Binding-site contacts:
Ligand atom C17 contacts residue MET33 of chain 1.A at 3.7 Å (hydrophobic).
Ligand atom N08 contacts residue MET106 of chain 1.A at 3.7 Å.
Ligand atom N02 contacts residue GLY109 of chain 1.A at 3.6 Å.
Ligand atom C14 contacts residue SER110 of chain 1.A at 3.6 Å.
Ligand atom N08 contacts residue GLY109 of chain 1.A at 3.7 Å.
Ligand atom C03 contacts residue MET33 of chain 1.A at 3.5 Å (hydrophobic).
Ligand atom N08 contacts residue MET33 of chain 1.A at 3.7 Å.
Ligand atom C29 contacts residue VAL41 of chain 1.A at 3.7 Å (hydrophobic).
Ligand atom C03 contacts residue MET106 of chain 1.A at 3.4 Å (hydrophobic).
Ligand atom C12 contacts residue ASP113 of chain 1.A at 3.3 Å.
Ligand atom C26 contacts residue TYR103 of chain 1.A at 3.3 Å (hydrophobic).
Ligand atom C23 contacts residue LEU159 of chain 1.A at 3.3 Å (hydrophobic).
Ligand atom O09 contacts residue TYR105 of chain 1.A at 3.7 Å.
Ligand atom N13 contacts residue MET33 of chain 1.A at 3.6 Å (h-bond).
Ligand atom S22 contacts residue ALA52 of chain 1.A at 3.5 Å.
Ligand atom O09 contacts residue MET33 of chain 1.A at 3.7 Å.
Ligand atom O09 contacts residue MET106 of chain 1.A at 2.7 Å (h-bond).
Ligand atom C24 contacts residue LEU159 of chain 1.A at 3.3 Å (hydrophobic).
Ligand atom C28 contacts residue LYS54 of chain 1.A at 3.5 Å.
Ligand atom C05 contacts residue MET106 of chain 1.A at 3.4 Å (hydrophobic).
Ligand atom C27 contacts residue TYR103 of chain 1.A at 3.3 Å (hydrophobic).
Ligand atom O09 contacts residue ALA52 of chain 1.A at 3.4 Å.
Ligand atom N07 contacts residue LEU159 of chain 1.A at 3.8 Å.
Ligand atom C10 contacts residue LEU159 of chain 1.A at 3.5 Å (hydrophobic).
Ligand atom C20 contacts residue TYR105 of chain 1.A at 3.5 Å (hydrophobic).
Ligand atom C20 contacts residue PRO107 of chain 1.A at 3.2 Å (hydrophobic).
Ligand atom N04 contacts residue MET33 of chain 1.A at 3.2 Å (h-bond).
Ligand atom C03 contacts residue GLY109 of chain 1.A at 3.7 Å.
Ligand atom C21 contacts residue MET106 of chain 1.A at 3.4 Å (hydrophobic).
Ligand atom C21 contacts residue TYR105 of chain 1.A at 3.2 Å (hydrophobic).
Ligand atom S22 contacts residue MET106 of chain 1.A at 3.7 Å.
Ligand atom C05 contacts residue MET33 of chain 1.A at 3.5 Å (hydrophobic).
Ligand atom C12 contacts residue MET33 of chain 1.A at 3.4 Å (hydrophobic).
Ligand atom C11 contacts residue MET33 of chain 1.A at 3.3 Å (hydrophobic).
Ligand atom N13 contacts residue SER110 of chain 1.A at 3.7 Å.
Ligand atom N25 contacts residue VAL41 of chain 1.A at 3.6 Å.
Ligand atom N25 contacts residue LEU159 of chain 1.A at 3.4 Å.
Ligand atom N13 contacts residue ASP113 of chain 1.A at 2.7 Å (salt-bridge).
Ligand atom S22 contacts residue LEU159 of chain 1.A at 3.6 Å.
Ligand atom N04 contacts residue MET106 of chain 1.A at 2.8 Å (h-bond).

Sequence of chain 1.A:
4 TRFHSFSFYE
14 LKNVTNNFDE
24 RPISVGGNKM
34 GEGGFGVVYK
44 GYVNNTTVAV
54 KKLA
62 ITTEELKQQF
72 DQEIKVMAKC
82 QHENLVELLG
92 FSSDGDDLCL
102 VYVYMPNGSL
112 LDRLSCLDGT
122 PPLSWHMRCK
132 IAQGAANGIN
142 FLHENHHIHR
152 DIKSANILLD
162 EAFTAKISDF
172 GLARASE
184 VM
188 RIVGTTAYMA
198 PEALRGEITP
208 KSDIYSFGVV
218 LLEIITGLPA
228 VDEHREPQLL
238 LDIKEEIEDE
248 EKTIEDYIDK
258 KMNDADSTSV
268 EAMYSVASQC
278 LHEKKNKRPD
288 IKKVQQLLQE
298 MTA

This small molecule binds to this protein.
Small molecule (SMILES): O=c1[nH]c(N2CCOCC2)nc(N[C@@H]2CCCNC2)c1-c1nc2ccccc2s1